Binding-site contacts:
Ligand atom O7 contacts residue ALA169 of chain 1.D at 3.5 Å.
Ligand atom O14 contacts residue HIS31 of chain 1.D at 3.8 Å.
Ligand atom O1 contacts residue HIS31 of chain 1.D at 3.9 Å.
Ligand atom C2 contacts residue PHE135 of chain 1.D at 3.3 Å (hydrophobic).
Ligand atom O6 contacts residue PHE135 of chain 1.D at 3.3 Å.
Ligand atom S13 contacts residue ARG172 of chain 1.D at 3.3 Å (salt-bridge).
Ligand atom O7 contacts residue ASP6 of chain 1.D at 2.5 Å (salt-bridge).
Ligand atom C12 contacts residue HIS31 of chain 1.D at 3.7 Å.
Ligand atom O6 contacts residue ASN28 of chain 1.D at 2.4 Å (h-bond).
Ligand atom C5 contacts residue SER133 of chain 1.D at 3.5 Å.
Ligand atom C12 contacts residue ASP6 of chain 1.D at 3.0 Å.
Ligand atom C5 contacts residue LYS89 of chain 1.D at 2.2 Å.
Ligand atom S13 contacts residue ARG30 of chain 1.D at 3.5 Å (salt-bridge).
Ligand atom O15 contacts residue ARG172 of chain 1.D at 3.0 Å (salt-bridge).
Ligand atom O2 contacts residue ARG172 of chain 1.D at 2.6 Å (salt-bridge).
Ligand atom C1 contacts residue LYS89 of chain 1.D at 2.5 Å.
Ligand atom C1 contacts residue ASN28 of chain 1.D at 3.4 Å.
Ligand atom C3 contacts residue ASP6 of chain 1.D at 3.2 Å.
Ligand atom O7 contacts residue ALA170 of chain 1.D at 3.3 Å (h-bond).
Ligand atom O1 contacts residue LYS89 of chain 1.D at 3.0 Å (salt-bridge).
Ligand atom O8 contacts residue LYS89 of chain 1.D at 2.7 Å (salt-bridge).
Ligand atom O15 contacts residue ARG30 of chain 1.D at 3.1 Å (salt-bridge).
Ligand atom O1 contacts residue ASN28 of chain 1.D at 3.7 Å.
Ligand atom O7 contacts residue THR189 of chain 1.D at 3.8 Å.
Ligand atom O1 contacts residue ASP6 of chain 1.D at 2.5 Å (salt-bridge).
Ligand atom C1 contacts residue ASP6 of chain 1.D at 3.7 Å.
Ligand atom O14 contacts residue ASN28 of chain 1.D at 2.9 Å (h-bond).
Ligand atom O8 contacts residue SER133 of chain 1.D at 2.7 Å (h-bond).
Ligand atom C5 contacts residue THR113 of chain 1.D at 3.3 Å.
Ligand atom C3 contacts residue PHE135 of chain 1.D at 3.6 Å (hydrophobic).
Ligand atom C12 contacts residue ASN28 of chain 1.D at 3.6 Å.
Ligand atom O2 contacts residue TRP138 of chain 1.D at 3.1 Å (h-bond).
Ligand atom O1 contacts residue THR27 of chain 1.D at 3.8 Å.
Ligand atom C2 contacts residue ASN28 of chain 1.D at 3.2 Å.
Ligand atom O6 contacts residue PHE211 of chain 1.C at 3.7 Å.
Ligand atom C4 contacts residue LYS89 of chain 1.D at 1.3 Å.
Ligand atom C3 contacts residue ASN28 of chain 1.D at 3.6 Å.
Ligand atom O1 contacts residue THR26 of chain 1.D at 3.1 Å (h-bond).
Ligand atom O8 contacts residue ASN111 of chain 1.D at 3.0 Å (h-bond).
Ligand atom O14 contacts residue ARG30 of chain 1.D at 3.0 Å (salt-bridge).

Sequence of chain 1.C:
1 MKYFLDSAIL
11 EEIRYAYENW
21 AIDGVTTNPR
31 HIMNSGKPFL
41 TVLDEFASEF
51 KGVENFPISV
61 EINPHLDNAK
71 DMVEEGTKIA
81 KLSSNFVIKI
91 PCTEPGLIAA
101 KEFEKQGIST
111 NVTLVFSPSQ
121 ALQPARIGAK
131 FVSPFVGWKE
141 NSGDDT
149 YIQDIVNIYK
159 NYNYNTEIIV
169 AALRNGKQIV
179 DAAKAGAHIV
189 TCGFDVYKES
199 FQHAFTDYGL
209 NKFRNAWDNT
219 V

This small molecule binds to this protein.
Small molecule (SMILES): O=S(=O)(O)C[C@H](O)[C@@H](O)[C@@H](O)CCO

Sequence of chain 1.D:
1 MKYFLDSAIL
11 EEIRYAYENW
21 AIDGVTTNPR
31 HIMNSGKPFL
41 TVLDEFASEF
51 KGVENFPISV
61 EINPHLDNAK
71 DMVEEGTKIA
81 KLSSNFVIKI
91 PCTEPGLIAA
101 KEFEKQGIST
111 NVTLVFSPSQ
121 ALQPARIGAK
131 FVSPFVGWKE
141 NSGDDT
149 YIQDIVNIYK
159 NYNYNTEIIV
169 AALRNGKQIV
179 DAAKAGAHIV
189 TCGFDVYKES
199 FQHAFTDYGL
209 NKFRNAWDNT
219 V